Binding-site contacts:
Ligand atom C3 contacts residue PHE448 of chain 1.A at 3.9 Å (hydrophobic).
Ligand atom O6 contacts residue PHE448 of chain 1.A at 3.2 Å.
Ligand atom C7 contacts residue PHE423 of chain 1.A at 4.2 Å (hydrophobic).
Ligand atom C3 contacts residue ILE424 of chain 1.A at 4.3 Å (hydrophobic).
Ligand atom C6 contacts residue VAL444 of chain 1.A at 3.8 Å (hydrophobic).
Ligand atom O1 contacts residue PHE448 of chain 1.A at 4.0 Å.
Ligand atom O3 contacts residue GLY271 of chain 1.A at 4.2 Å.
Ligand atom O2 contacts residue ILE419 of chain 1.A at 4.3 Å.
Ligand atom C2 contacts residue GLY420 of chain 1.A at 4.0 Å.
Ligand atom C6 contacts residue PHE423 of chain 1.A at 4.0 Å (hydrophobic).
Ligand atom C6 contacts residue PHE448 of chain 1.A at 3.5 Å (hydrophobic).
Ligand atom O3 contacts residue SER272 of chain 1.A at 3.8 Å.
Ligand atom O6 contacts residue PHE423 of chain 1.A at 4.3 Å.
Ligand atom O4 contacts residue SER272 of chain 1.A at 4.3 Å.
Ligand atom O3 contacts residue ILE424 of chain 1.A at 3.6 Å.
Ligand atom C2 contacts residue LEU267 of chain 1.A at 4.5 Å (hydrophobic).
Ligand atom O2 contacts residue LEU267 of chain 1.A at 3.1 Å.
Ligand atom C4 contacts residue ILE424 of chain 1.A at 3.9 Å (hydrophobic).
Ligand atom C4 contacts residue PHE445 of chain 1.A at 4.1 Å (hydrophobic).
Ligand atom C5 contacts residue PHE448 of chain 1.A at 3.6 Å (hydrophobic).
Ligand atom O1 contacts residue LEU267 of chain 1.A at 4.3 Å.
Ligand atom C2 contacts residue PHE423 of chain 1.A at 3.6 Å (hydrophobic).
Ligand atom C1 contacts residue PHE423 of chain 1.A at 3.4 Å (hydrophobic).
Ligand atom C4 contacts residue PHE423 of chain 1.A at 4.1 Å (hydrophobic).
Ligand atom O4 contacts residue ILE424 of chain 1.A at 3.9 Å.
Ligand atom O5 contacts residue PHE423 of chain 1.A at 3.1 Å.
Ligand atom O6 contacts residue PHE445 of chain 1.A at 4.5 Å.
Ligand atom O2 contacts residue GLY420 of chain 1.A at 3.4 Å.
Ligand atom C6 contacts residue PHE445 of chain 1.A at 3.5 Å (hydrophobic).
Ligand atom O2 contacts residue PHE423 of chain 1.A at 4.3 Å.
Ligand atom O3 contacts residue GLY420 of chain 1.A at 3.9 Å.
Ligand atom C5 contacts residue PHE445 of chain 1.A at 4.4 Å (hydrophobic).
Ligand atom O4 contacts residue TYR449 of chain 1.A at 3.8 Å.
Ligand atom O3 contacts residue LEU267 of chain 1.A at 4.0 Å.
Ligand atom O4 contacts residue PHE448 of chain 1.A at 3.6 Å.
Ligand atom O6 contacts residue VAL444 of chain 1.A at 3.3 Å.
Ligand atom C5 contacts residue PHE423 of chain 1.A at 4.0 Å (hydrophobic).
Ligand atom O4 contacts residue PHE445 of chain 1.A at 3.7 Å.
Ligand atom C4 contacts residue PHE448 of chain 1.A at 4.0 Å (hydrophobic).

The small molecule below binds the protein below.
Small molecule (SMILES): CO[C@H]1O[C@H](CO)[C@@H](O)[C@H](O)[C@H]1O

Sequence of chain 1.A:
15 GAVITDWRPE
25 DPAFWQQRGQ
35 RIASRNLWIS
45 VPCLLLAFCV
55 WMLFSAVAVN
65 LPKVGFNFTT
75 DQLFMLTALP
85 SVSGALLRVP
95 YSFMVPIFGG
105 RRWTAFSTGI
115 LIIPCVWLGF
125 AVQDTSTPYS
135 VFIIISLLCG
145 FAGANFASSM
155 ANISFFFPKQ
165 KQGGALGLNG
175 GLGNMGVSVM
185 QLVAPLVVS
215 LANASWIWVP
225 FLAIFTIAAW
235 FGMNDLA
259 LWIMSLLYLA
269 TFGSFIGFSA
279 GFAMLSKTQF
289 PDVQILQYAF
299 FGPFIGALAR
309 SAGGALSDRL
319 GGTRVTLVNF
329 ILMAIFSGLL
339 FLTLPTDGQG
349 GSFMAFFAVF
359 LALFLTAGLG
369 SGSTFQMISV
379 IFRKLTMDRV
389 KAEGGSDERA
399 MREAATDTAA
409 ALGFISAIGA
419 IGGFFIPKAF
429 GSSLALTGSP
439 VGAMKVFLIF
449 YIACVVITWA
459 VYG